Binding-site contacts:
Ligand atom N21 contacts residue PRO269 of chain 1.B at 3.7 Å.
Ligand atom C5 contacts residue HEM1 of chain 1.H at 3.7 Å.
Ligand atom C27 contacts residue PRO269 of chain 1.B at 3.9 Å (hydrophobic).
Ligand atom C25 contacts residue PRO269 of chain 1.B at 3.9 Å (hydrophobic).
Ligand atom C25 contacts residue VAL271 of chain 1.B at 3.7 Å (hydrophobic).
Ligand atom C4 contacts residue HEM1 of chain 1.H at 3.6 Å.
Ligand atom C22 contacts residue HEM1 of chain 1.H at 3.6 Å.
Ligand atom N22 contacts residue GLU296 of chain 1.B at 2.8 Å (salt-bridge).
Ligand atom C27 contacts residue PHE288 of chain 1.B at 3.6 Å (hydrophobic).
Ligand atom C17 contacts residue LEU41 of chain 1.B at 3.6 Å (hydrophobic).
Ligand atom C22 contacts residue PRO269 of chain 1.B at 3.9 Å (hydrophobic).
Ligand atom C15 contacts residue TYR410 of chain 1.B at 3.2 Å (hydrophobic).
Ligand atom C27 contacts residue GLY290 of chain 1.B at 3.6 Å.
Ligand atom C22 contacts residue TRP291 of chain 1.B at 3.5 Å (hydrophobic).
Ligand atom C4 contacts residue VAL271 of chain 1.B at 3.4 Å (hydrophobic).
Ligand atom C26 contacts residue GLU296 of chain 1.B at 3.4 Å.
Ligand atom C16 contacts residue TYR410 of chain 1.B at 3.7 Å (hydrophobic).
Ligand atom C3 contacts residue VAL271 of chain 1.B at 3.6 Å (hydrophobic).
Ligand atom N22 contacts residue TYR292 of chain 1.B at 3.9 Å.
Ligand atom C5 contacts residue VAL271 of chain 1.B at 3.6 Å (hydrophobic).
Ligand atom C26 contacts residue PRO269 of chain 1.B at 3.7 Å (hydrophobic).
Ligand atom C27 contacts residue HEM1 of chain 1.H at 3.5 Å.
Ligand atom N29 contacts residue GLU296 of chain 1.B at 3.0 Å (salt-bridge).
Ligand atom N21 contacts residue GLU296 of chain 1.B at 2.6 Å (salt-bridge).
Ligand atom C6 contacts residue HEM1 of chain 1.H at 3.6 Å.
Ligand atom C18 contacts residue TYR410 of chain 1.B at 3.4 Å (hydrophobic).
Ligand atom C18 contacts residue TRP382 of chain 1.B at 3.9 Å (hydrophobic).
Ligand atom C23 contacts residue HEM1 of chain 1.H at 3.3 Å.
Ligand atom C28 contacts residue GLU296 of chain 1.B at 3.3 Å.
Ligand atom C1 contacts residue HEM1 of chain 1.H at 3.6 Å.
Ligand atom C29 contacts residue HEM1 of chain 1.H at 3.7 Å.
Ligand atom C29 contacts residue GLU296 of chain 1.B at 3.0 Å.
Ligand atom C22 contacts residue GLU296 of chain 1.B at 3.5 Å.
Ligand atom C27 contacts residue SER289 of chain 1.B at 3.8 Å.
Ligand atom N29 contacts residue HEM1 of chain 1.H at 3.5 Å (h-bond).
Ligand atom C3 contacts residue HEM1 of chain 1.H at 3.9 Å.
Ligand atom N22 contacts residue TRP291 of chain 1.B at 2.6 Å (h-bond).
Ligand atom C6 contacts residue VAL271 of chain 1.B at 3.9 Å (hydrophobic).
Ligand atom C13 contacts residue MET40 of chain 1.B at 3.7 Å (hydrophobic).
Ligand atom N22 contacts residue HEM1 of chain 1.H at 2.9 Å.

This protein binds this small molecule.
Small molecule (SMILES): Cc1ccnc(CCc2cccc([C@@H](N)Cc3cc(C)cc(N)n3)c2)c1

Sequence of chain 1.B:
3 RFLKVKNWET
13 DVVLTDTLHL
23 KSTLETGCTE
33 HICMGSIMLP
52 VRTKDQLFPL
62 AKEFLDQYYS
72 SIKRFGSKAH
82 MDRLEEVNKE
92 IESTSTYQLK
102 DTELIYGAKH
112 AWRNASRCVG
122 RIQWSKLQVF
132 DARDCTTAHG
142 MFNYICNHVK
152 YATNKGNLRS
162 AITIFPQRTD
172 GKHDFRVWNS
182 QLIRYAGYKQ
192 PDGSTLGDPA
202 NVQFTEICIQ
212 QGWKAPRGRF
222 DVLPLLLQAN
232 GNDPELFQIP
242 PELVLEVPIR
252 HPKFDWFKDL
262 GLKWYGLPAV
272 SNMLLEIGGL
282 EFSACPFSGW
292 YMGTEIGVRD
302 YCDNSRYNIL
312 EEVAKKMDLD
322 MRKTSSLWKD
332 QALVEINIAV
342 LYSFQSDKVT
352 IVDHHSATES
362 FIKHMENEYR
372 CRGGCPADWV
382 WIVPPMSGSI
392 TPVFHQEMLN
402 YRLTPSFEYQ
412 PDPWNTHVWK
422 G

Sequence of chain 1.A:
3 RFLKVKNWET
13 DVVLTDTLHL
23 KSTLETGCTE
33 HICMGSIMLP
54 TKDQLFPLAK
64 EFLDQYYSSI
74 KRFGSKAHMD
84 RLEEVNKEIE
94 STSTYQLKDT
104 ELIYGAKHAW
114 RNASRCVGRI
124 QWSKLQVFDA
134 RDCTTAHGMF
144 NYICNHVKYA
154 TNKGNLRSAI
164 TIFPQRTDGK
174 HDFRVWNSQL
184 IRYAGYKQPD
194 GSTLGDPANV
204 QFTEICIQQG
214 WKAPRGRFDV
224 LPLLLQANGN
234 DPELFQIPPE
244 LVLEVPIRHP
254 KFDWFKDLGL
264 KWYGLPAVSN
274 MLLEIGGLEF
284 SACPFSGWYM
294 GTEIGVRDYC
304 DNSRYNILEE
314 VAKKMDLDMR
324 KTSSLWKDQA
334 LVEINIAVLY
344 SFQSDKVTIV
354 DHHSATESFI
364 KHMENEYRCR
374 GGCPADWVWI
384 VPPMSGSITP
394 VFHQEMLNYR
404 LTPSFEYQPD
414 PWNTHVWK